Binding-site contacts:
Ligand atom C1 contacts residue TYR134 of chain 1.A at 3.3 Å (hydrophobic).
Ligand atom C8 contacts residue ASN106 of chain 1.A at 3.5 Å.
Ligand atom C8 contacts residue TRP196 of chain 1.D at 3.4 Å (hydrophobic).
Ligand atom C1 contacts residue ASN106 of chain 1.A at 1.4 Å.
Ligand atom O3 contacts residue PHE233 of chain 1.D at 3.7 Å.
Ligand atom O4 contacts residue SER234 of chain 1.D at 3.2 Å.
Ligand atom C6 contacts residue TYR134 of chain 1.A at 3.8 Å (hydrophobic).
Ligand atom O5 contacts residue TYR134 of chain 1.A at 2.8 Å (h-bond).
Ligand atom C4 contacts residue ASN106 of chain 1.A at 4.2 Å.
Ligand atom O7 contacts residue SER234 of chain 1.D at 4.2 Å.
Ligand atom C7 contacts residue TRP196 of chain 1.D at 3.6 Å (hydrophobic).
Ligand atom O6 contacts residue PHE233 of chain 1.D at 4.0 Å.
Ligand atom C8 contacts residue ALA195 of chain 1.D at 4.4 Å (hydrophobic).
Ligand atom O7 contacts residue TYR104 of chain 1.A at 4.4 Å.
Ligand atom N2 contacts residue SER108 of chain 1.A at 4.2 Å.
Ligand atom C5 contacts residue TYR134 of chain 1.A at 3.6 Å (hydrophobic).
Ligand atom C3 contacts residue PHE233 of chain 1.D at 4.0 Å (hydrophobic).
Ligand atom O5 contacts residue ASN106 of chain 1.A at 2.4 Å (h-bond).
Ligand atom O3 contacts residue SER234 of chain 1.D at 2.5 Å (h-bond).
Ligand atom O4 contacts residue ARG235 of chain 1.D at 3.7 Å.
Ligand atom C3 contacts residue ASN106 of chain 1.A at 3.8 Å.
Ligand atom C1 contacts residue SER108 of chain 1.A at 4.2 Å.
Ligand atom C5 contacts residue ASN106 of chain 1.A at 3.7 Å.
Ligand atom O7 contacts residue TRP196 of chain 1.D at 3.1 Å (h-bond).
Ligand atom C3 contacts residue SER234 of chain 1.D at 3.7 Å.
Ligand atom C3 contacts residue ARG235 of chain 1.D at 3.9 Å.
Ligand atom O4 contacts residue PHE233 of chain 1.D at 2.2 Å (h-bond).
Ligand atom C4 contacts residue SER234 of chain 1.D at 4.1 Å.
Ligand atom O3 contacts residue ARG235 of chain 1.D at 4.2 Å.
Ligand atom C4 contacts residue PHE233 of chain 1.D at 3.4 Å (hydrophobic).
Ligand atom C2 contacts residue ASN106 of chain 1.A at 2.5 Å.
Ligand atom N2 contacts residue ASN106 of chain 1.A at 2.7 Å (h-bond).
Ligand atom C4 contacts residue ARG235 of chain 1.D at 4.4 Å.
Ligand atom C7 contacts residue ASN106 of chain 1.A at 3.7 Å.

The small molecule below binds the protein below.
Small molecule (SMILES): CC(=O)N[C@@H]1[C@@H](O)[C@H](O)[C@@H](CO)O[C@H]1O

Sequence of chain 1.A:
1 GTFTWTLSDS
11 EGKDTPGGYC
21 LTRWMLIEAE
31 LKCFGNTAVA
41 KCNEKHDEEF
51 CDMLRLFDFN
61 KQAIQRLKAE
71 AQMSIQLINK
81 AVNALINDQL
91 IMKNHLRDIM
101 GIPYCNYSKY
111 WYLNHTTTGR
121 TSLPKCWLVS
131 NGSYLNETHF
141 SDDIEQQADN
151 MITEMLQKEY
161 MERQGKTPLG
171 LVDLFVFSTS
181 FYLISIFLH

Sequence of chain 1.D:
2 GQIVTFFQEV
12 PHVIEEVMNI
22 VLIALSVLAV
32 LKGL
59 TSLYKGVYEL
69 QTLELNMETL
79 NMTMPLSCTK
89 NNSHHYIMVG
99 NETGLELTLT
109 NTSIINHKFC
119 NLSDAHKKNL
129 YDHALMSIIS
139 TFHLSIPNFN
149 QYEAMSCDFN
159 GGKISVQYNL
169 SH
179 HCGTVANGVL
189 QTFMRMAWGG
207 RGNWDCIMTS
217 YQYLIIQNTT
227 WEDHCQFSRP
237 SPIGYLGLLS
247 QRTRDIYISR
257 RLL